A protein and the small-molecule ligand that binds it are described below.
Small molecule (SMILES): O=C1Nc2c(ccc(Cl)c2Cl)C1=NO

Binding-site contacts:
Ligand atom C1 contacts residue LYS74 of chain 1.B at 4.0 Å.
Ligand atom O contacts residue ASN15 of chain 1.A at 3.2 Å (h-bond).
Ligand atom C5 contacts residue VAL54 of chain 1.B at 4.2 Å (hydrophobic).
Ligand atom C2 contacts residue ALA83 of chain 1.A at 3.5 Å (hydrophobic).
Ligand atom C2 contacts residue MET70 of chain 1.B at 4.1 Å (hydrophobic).
Ligand atom C6 contacts residue ALA83 of chain 1.A at 3.5 Å (hydrophobic).
Ligand atom C2 contacts residue LYS74 of chain 1.B at 3.3 Å.
Ligand atom C3 contacts residue MET70 of chain 1.B at 3.3 Å (hydrophobic).
Ligand atom C contacts residue LYS74 of chain 1.B at 3.9 Å.
Ligand atom C6 contacts residue PHE16 of chain 1.A at 4.1 Å (hydrophobic).
Ligand atom CL contacts residue VAL54 of chain 1.B at 3.5 Å.
Ligand atom C3 contacts residue LYS74 of chain 1.B at 4.1 Å.
Ligand atom C7 contacts residue PHE16 of chain 1.A at 3.5 Å (hydrophobic).
Ligand atom O1 contacts residue GLU53 of chain 1.B at 4.0 Å.
Ligand atom C contacts residue ASN15 of chain 1.A at 4.1 Å.
Ligand atom N contacts residue LYS74 of chain 1.B at 3.1 Å.
Ligand atom C5 contacts residue ALA83 of chain 1.A at 3.4 Å (hydrophobic).
Ligand atom N1 contacts residue GLU53 of chain 1.B at 3.1 Å.
Ligand atom C7 contacts residue ASN15 of chain 1.A at 3.4 Å.
Ligand atom C1 contacts residue ALA83 of chain 1.A at 3.5 Å (hydrophobic).
Ligand atom C6 contacts residue GLU53 of chain 1.B at 4.1 Å.
Ligand atom N1 contacts residue PHE16 of chain 1.A at 3.2 Å.
Ligand atom O contacts residue LYS74 of chain 1.B at 3.7 Å.
Ligand atom N contacts residue ASN15 of chain 1.A at 4.1 Å.
Ligand atom O contacts residue GLU10 of chain 1.A at 3.3 Å.
Ligand atom C4 contacts residue MET70 of chain 1.B at 3.4 Å (hydrophobic).
Ligand atom C5 contacts residue MET70 of chain 1.B at 4.0 Å (hydrophobic).
Ligand atom C7 contacts residue GLU53 of chain 1.B at 3.9 Å.
Ligand atom O1 contacts residue ASN80 of chain 1.A at 4.0 Å.
Ligand atom C4 contacts residue ALA83 of chain 1.A at 3.3 Å (hydrophobic).
Ligand atom CL contacts residue MET50 of chain 1.B at 3.0 Å.
Ligand atom C3 contacts residue VAL87 of chain 1.A at 3.4 Å (hydrophobic).
Ligand atom O1 contacts residue PHE16 of chain 1.A at 3.4 Å.
Ligand atom CL1 contacts residue MET70 of chain 1.B at 3.2 Å.
Ligand atom C2 contacts residue VAL87 of chain 1.A at 4.0 Å (hydrophobic).
Ligand atom C3 contacts residue ALA83 of chain 1.A at 3.4 Å (hydrophobic).
Ligand atom CL1 contacts residue VAL54 of chain 1.B at 4.0 Å.
Ligand atom O1 contacts residue ASN15 of chain 1.A at 2.4 Å (h-bond).
Ligand atom CL contacts residue GLU53 of chain 1.B at 3.5 Å.
Ligand atom N contacts residue GLU10 of chain 1.A at 4.0 Å.

Sequence of chain 1.A:
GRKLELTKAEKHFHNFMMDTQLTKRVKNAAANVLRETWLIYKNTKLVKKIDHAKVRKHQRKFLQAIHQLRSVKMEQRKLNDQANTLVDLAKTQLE

Sequence of chain 1.B:
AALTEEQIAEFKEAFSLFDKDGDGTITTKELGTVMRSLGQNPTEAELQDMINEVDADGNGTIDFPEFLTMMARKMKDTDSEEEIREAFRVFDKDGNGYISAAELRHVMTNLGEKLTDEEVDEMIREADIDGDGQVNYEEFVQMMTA